Binding-site contacts:
Ligand atom C8 contacts residue THR274 of chain 1.A at 3.9 Å.
Ligand atom C3 contacts residue ASN272 of chain 1.A at 3.1 Å.
Ligand atom C4 contacts residue ASN272 of chain 1.A at 3.7 Å.
Ligand atom C7 contacts residue ASN272 of chain 1.A at 3.0 Å.
Ligand atom O3 contacts residue ASN272 of chain 1.A at 4.0 Å.
Ligand atom O5 contacts residue ASN272 of chain 1.A at 2.4 Å (h-bond).
Ligand atom C1 contacts residue ASN272 of chain 1.A at 1.4 Å.
Ligand atom O5 contacts residue TYR232 of chain 1.A at 3.4 Å.
Ligand atom O6 contacts residue GLU281 of chain 1.A at 4.2 Å.
Ligand atom C5 contacts residue ASN272 of chain 1.A at 3.5 Å.
Ligand atom C1 contacts residue TYR232 of chain 1.A at 4.3 Å (hydrophobic).
Ligand atom C8 contacts residue ASN272 of chain 1.A at 4.2 Å.
Ligand atom O7 contacts residue ASN272 of chain 1.A at 3.3 Å (h-bond).
Ligand atom C6 contacts residue TYR232 of chain 1.A at 3.4 Å (hydrophobic).
Ligand atom C2 contacts residue ASN272 of chain 1.A at 1.7 Å.
Ligand atom C5 contacts residue TYR232 of chain 1.A at 4.2 Å (hydrophobic).
Ligand atom O7 contacts residue GLU281 of chain 1.A at 4.1 Å.
Ligand atom N2 contacts residue ASN272 of chain 1.A at 2.3 Å (h-bond).
Ligand atom C8 contacts residue ASN279 of chain 1.A at 3.4 Å.
Ligand atom O6 contacts residue TYR232 of chain 1.A at 3.8 Å.

Sequence of chain 1.A:
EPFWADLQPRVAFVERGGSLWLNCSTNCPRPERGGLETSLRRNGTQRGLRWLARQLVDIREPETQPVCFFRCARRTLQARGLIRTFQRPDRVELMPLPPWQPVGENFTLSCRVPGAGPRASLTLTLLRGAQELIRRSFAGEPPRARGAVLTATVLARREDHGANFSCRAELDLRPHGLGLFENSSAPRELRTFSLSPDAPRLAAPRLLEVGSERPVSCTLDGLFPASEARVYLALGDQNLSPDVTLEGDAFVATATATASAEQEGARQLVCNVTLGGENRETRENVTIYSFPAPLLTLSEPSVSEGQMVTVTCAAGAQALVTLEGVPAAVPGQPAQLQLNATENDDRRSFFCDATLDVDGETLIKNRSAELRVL

The small molecule below binds the protein below.
Small molecule (SMILES): CC(=O)N[C@H]1[C@H](O[C@H]2[C@H](O)[C@@H](NC(C)=O)CO[C@@H]2CO)O[C@H](CO)[C@@H](O)[C@@H]1O